The protein below binds the small molecule below.
Small molecule (SMILES): CC(=O)N[C@@H]1[C@@H](O)[C@H](O)[C@@H](CO)O[C@H]1O

Binding-site contacts:
Ligand atom C8 contacts residue ASN684 of chain 1.B at 4.2 Å.
Ligand atom C8 contacts residue ASN683 of chain 1.B at 4.4 Å.
Ligand atom C4 contacts residue ASN683 of chain 1.B at 4.3 Å.
Ligand atom C8 contacts residue GLY1105 of chain 1.B at 3.8 Å.
Ligand atom N2 contacts residue ASN683 of chain 1.B at 3.0 Å (h-bond).
Ligand atom C3 contacts residue ASN683 of chain 1.B at 3.9 Å.
Ligand atom O5 contacts residue ASP770 of chain 1.C at 4.0 Å.
Ligand atom O5 contacts residue ASN683 of chain 1.B at 2.4 Å (h-bond).
Ligand atom O7 contacts residue ASN683 of chain 1.B at 3.1 Å (h-bond).
Ligand atom C5 contacts residue ASN683 of chain 1.B at 3.7 Å.
Ligand atom C2 contacts residue ASN683 of chain 1.B at 2.6 Å.
Ligand atom C1 contacts residue ASN683 of chain 1.B at 1.5 Å.
Ligand atom C7 contacts residue ASN683 of chain 1.B at 3.4 Å.
Ligand atom C7 contacts residue GLY1105 of chain 1.B at 4.5 Å.

Sequence of chain 1.B:
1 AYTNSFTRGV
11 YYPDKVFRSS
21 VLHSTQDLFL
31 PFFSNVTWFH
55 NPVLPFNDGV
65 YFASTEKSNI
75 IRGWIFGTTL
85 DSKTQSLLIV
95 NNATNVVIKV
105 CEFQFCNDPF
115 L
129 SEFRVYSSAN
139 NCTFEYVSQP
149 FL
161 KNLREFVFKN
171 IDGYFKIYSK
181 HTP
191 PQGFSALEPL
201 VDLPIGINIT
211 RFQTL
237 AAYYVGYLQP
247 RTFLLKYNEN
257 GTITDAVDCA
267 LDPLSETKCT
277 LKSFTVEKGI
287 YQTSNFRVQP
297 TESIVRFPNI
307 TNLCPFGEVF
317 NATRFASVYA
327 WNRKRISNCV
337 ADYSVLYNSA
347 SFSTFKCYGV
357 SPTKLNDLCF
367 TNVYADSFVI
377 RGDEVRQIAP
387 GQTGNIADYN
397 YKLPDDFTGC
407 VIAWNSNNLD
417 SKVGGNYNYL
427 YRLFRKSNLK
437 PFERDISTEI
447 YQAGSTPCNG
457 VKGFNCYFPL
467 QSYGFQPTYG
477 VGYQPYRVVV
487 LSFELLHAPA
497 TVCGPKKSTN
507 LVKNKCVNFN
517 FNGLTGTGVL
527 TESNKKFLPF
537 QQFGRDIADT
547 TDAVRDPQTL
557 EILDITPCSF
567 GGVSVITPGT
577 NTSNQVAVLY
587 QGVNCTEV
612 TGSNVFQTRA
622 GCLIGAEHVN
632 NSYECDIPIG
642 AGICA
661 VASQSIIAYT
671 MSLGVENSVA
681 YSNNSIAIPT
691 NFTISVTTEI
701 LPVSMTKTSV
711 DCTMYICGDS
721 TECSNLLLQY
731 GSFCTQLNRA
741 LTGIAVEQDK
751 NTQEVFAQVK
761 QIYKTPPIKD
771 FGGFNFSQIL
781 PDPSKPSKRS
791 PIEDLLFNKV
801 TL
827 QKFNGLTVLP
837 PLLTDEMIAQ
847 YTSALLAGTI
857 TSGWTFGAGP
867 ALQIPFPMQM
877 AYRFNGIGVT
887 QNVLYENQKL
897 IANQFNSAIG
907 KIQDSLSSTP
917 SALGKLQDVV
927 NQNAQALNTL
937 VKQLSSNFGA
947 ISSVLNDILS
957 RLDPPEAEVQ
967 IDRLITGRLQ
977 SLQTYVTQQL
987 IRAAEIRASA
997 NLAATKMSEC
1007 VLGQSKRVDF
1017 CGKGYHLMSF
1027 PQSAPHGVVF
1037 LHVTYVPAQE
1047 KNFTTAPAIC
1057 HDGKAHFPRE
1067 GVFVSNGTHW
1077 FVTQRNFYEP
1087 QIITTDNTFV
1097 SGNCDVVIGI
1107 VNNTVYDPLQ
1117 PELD

Sequence of chain 1.C:
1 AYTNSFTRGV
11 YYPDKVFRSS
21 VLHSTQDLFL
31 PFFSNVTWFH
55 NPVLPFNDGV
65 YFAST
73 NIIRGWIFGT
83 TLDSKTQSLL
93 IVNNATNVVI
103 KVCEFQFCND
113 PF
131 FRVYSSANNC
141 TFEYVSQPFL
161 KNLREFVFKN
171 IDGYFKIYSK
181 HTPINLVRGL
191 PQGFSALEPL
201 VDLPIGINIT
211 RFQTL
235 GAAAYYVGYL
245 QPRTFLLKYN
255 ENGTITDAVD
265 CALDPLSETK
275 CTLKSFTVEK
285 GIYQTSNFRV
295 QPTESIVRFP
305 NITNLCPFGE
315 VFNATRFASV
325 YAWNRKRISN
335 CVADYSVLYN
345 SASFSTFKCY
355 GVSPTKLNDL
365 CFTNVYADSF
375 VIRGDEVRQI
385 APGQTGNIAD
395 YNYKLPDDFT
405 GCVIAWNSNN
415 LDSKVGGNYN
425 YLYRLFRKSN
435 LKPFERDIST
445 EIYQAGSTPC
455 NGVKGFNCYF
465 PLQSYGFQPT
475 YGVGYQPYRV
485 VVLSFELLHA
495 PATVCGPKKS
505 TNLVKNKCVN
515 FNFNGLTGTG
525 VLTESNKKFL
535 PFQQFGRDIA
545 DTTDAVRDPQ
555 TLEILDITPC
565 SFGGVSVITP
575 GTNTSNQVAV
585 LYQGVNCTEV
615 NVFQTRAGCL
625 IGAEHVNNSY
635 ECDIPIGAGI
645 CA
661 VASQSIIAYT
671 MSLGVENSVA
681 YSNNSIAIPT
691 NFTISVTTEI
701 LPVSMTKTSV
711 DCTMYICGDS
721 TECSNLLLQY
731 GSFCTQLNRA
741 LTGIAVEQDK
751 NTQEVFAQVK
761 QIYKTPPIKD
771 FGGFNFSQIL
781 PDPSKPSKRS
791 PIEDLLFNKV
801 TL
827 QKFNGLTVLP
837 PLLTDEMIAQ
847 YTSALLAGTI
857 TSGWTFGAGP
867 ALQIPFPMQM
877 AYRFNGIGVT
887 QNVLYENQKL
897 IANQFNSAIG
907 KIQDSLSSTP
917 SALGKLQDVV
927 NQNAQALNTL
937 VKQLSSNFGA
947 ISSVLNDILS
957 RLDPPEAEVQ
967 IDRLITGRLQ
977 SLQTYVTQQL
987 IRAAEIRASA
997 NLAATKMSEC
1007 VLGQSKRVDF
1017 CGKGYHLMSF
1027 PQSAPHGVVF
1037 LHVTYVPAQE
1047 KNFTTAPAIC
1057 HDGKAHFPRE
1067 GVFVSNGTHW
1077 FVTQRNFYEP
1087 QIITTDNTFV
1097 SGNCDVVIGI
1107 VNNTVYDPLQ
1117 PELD